Sequence of chain 1.A:
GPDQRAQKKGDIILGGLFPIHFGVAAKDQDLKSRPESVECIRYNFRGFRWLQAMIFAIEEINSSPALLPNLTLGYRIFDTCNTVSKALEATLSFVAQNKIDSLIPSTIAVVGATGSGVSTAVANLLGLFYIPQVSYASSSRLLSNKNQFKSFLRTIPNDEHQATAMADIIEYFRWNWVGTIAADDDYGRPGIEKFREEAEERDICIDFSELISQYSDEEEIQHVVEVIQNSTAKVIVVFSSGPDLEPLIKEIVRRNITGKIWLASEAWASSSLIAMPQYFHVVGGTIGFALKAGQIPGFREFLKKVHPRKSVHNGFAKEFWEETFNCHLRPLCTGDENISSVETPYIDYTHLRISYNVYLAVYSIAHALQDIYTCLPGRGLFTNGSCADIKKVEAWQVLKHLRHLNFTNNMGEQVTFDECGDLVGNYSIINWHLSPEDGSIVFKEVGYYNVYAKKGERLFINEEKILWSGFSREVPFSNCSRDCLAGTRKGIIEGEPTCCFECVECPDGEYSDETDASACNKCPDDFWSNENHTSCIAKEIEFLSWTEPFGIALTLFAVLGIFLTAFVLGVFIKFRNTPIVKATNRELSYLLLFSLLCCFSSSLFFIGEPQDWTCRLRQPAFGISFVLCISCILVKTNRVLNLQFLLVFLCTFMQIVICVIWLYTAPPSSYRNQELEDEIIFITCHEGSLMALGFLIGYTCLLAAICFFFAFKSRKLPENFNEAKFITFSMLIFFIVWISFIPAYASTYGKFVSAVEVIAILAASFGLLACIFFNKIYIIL

The small molecule below binds the protein below.
Small molecule (SMILES): CC(C)CCC[C@@H](C)[C@H]1CC[C@H]2[C@@H]3CC=C4C[C@@H](O)CC[C@]4(C)[C@H]3CC[C@]12C

Binding-site contacts:
Ligand atom O1 contacts residue PHE792 of chain 1.A at 3.3 Å.
Ligand atom C27 contacts residue CYS781 of chain 1.A at 4.2 Å (hydrophobic).
Ligand atom C23 contacts residue PHE815 of chain 1.A at 4.4 Å (hydrophobic).
Ligand atom C19 contacts residue PHE788 of chain 1.A at 3.5 Å (hydrophobic).
Ligand atom C4 contacts residue PHE792 of chain 1.A at 4.2 Å (hydrophobic).
Ligand atom C24 contacts residue ILE819 of chain 1.A at 4.3 Å (hydrophobic).
Ligand atom C15 contacts residue ALA785 of chain 1.A at 3.5 Å (hydrophobic).
Ligand atom C6 contacts residue ALA785 of chain 1.A at 4.1 Å (hydrophobic).
Ligand atom C10 contacts residue PHE788 of chain 1.A at 4.3 Å (hydrophobic).
Ligand atom C23 contacts residue ILE819 of chain 1.A at 3.8 Å (hydrophobic).
Ligand atom C6 contacts residue PHE789 of chain 1.A at 4.0 Å (hydrophobic).
Ligand atom C4 contacts residue PHE789 of chain 1.A at 4.2 Å (hydrophobic).
Ligand atom C7 contacts residue PHE788 of chain 1.A at 4.2 Å (hydrophobic).
Ligand atom C16 contacts residue PHE815 of chain 1.A at 4.4 Å (hydrophobic).
Ligand atom C16 contacts residue ALA785 of chain 1.A at 4.3 Å (hydrophobic).
Ligand atom C6 contacts residue PHE788 of chain 1.A at 3.4 Å (hydrophobic).
Ligand atom C26 contacts residue CYS781 of chain 1.A at 3.7 Å (hydrophobic).
Ligand atom C8 contacts residue PHE788 of chain 1.A at 4.4 Å (hydrophobic).
Ligand atom C4 contacts residue PHE788 of chain 1.A at 3.7 Å (hydrophobic).
Ligand atom C5 contacts residue PHE788 of chain 1.A at 3.5 Å (hydrophobic).
Ligand atom C7 contacts residue ALA785 of chain 1.A at 4.0 Å (hydrophobic).
Ligand atom C27 contacts residue ILE819 of chain 1.A at 3.7 Å (hydrophobic).
Ligand atom C3 contacts residue PHE792 of chain 1.A at 4.5 Å (hydrophobic).
Ligand atom C15 contacts residue PHE815 of chain 1.A at 4.1 Å (hydrophobic).